Binding-site contacts:
Ligand atom O3' contacts residue TYR203 of chain 1.B at 3.5 Å.
Ligand atom O2G contacts residue TYR203 of chain 1.B at 2.3 Å (h-bond).
Ligand atom C6 contacts residue TYR262 of chain 1.B at 3.5 Å (hydrophobic).
Ligand atom O2B contacts residue ASP199 of chain 1.B at 3.6 Å (salt-bridge).
Ligand atom O5' contacts residue ASP199 of chain 1.B at 3.3 Å (salt-bridge).
Ligand atom O2A contacts residue ARG94 of chain 1.B at 2.7 Å (salt-bridge).
Ligand atom O2B contacts residue ARG94 of chain 1.B at 3.0 Å (salt-bridge).
Ligand atom C1' contacts residue HIS103 of chain 1.B at 3.4 Å.
Ligand atom N1 contacts residue TYR262 of chain 1.B at 3.4 Å (h-bond).
Ligand atom C1' contacts residue ARG52 of chain 1.B at 3.7 Å.
Ligand atom C2' contacts residue TYR262 of chain 1.B at 3.5 Å (hydrophobic).
Ligand atom N9 contacts residue HIS103 of chain 1.B at 3.0 Å.
Ligand atom O3' contacts residue ASP207 of chain 1.B at 2.8 Å (salt-bridge).
Ligand atom O1A contacts residue ARG52 of chain 1.B at 3.1 Å (salt-bridge).
Ligand atom O1A contacts residue HIS103 of chain 1.B at 3.1 Å (h-bond).
Ligand atom C3' contacts residue TYR203 of chain 1.B at 3.4 Å (hydrophobic).
Ligand atom O1A contacts residue HIS98 of chain 1.B at 2.4 Å (h-bond).
Ligand atom C5 contacts residue HIS103 of chain 1.B at 3.5 Å.
Ligand atom O2G contacts residue ARG254 of chain 1.B at 3.2 Å (salt-bridge).
Ligand atom O3A contacts residue HIS103 of chain 1.B at 3.1 Å (h-bond).
Ligand atom O4' contacts residue ARG52 of chain 1.B at 2.9 Å (salt-bridge).
Ligand atom C4' contacts residue GLN37 of chain 1.B at 3.6 Å.
Ligand atom O3' contacts residue LEU38 of chain 1.B at 3.7 Å.
Ligand atom O3G contacts residue LYS200 of chain 1.B at 3.1 Å (salt-bridge).
Ligand atom C3' contacts residue ASP207 of chain 1.B at 3.7 Å.
Ligand atom PG contacts residue TYR203 of chain 1.B at 3.6 Å.
Ligand atom N6 contacts residue TYR262 of chain 1.B at 3.6 Å (h-bond).
Ligand atom O1G contacts residue ARG254 of chain 1.B at 2.7 Å (salt-bridge).
Ligand atom C8 contacts residue HIS103 of chain 1.B at 3.2 Å.
Ligand atom C4' contacts residue ARG52 of chain 1.B at 3.3 Å.
Ligand atom O1A contacts residue HIS121 of chain 1.B at 3.5 Å (h-bond).
Ligand atom C5' contacts residue TYR203 of chain 1.B at 3.6 Å (hydrophobic).
Ligand atom C4 contacts residue HIS103 of chain 1.B at 3.2 Å.
Ligand atom PA contacts residue HIS103 of chain 1.B at 3.6 Å.
Ligand atom O5' contacts residue ARG52 of chain 1.B at 3.3 Å (salt-bridge).
Ligand atom N7 contacts residue HIS103 of chain 1.B at 3.5 Å.
Ligand atom PG contacts residue ARG254 of chain 1.B at 3.7 Å.
Ligand atom O4' contacts residue HIS103 of chain 1.B at 2.8 Å (h-bond).
Ligand atom O2A contacts residue ASP199 of chain 1.B at 3.4 Å (salt-bridge).
Ligand atom O3' contacts residue GLN37 of chain 1.B at 2.9 Å (h-bond).

A small-molecule ligand and the protein it binds are described below.
Small molecule (SMILES): Nc1ncnc2c1ncn2[C@H]1C[C@H](O)[C@@H](CO[P](=O)(O)O[P](=O)(O)OP(=O)(O)O)O1

Sequence of chain 1.B:
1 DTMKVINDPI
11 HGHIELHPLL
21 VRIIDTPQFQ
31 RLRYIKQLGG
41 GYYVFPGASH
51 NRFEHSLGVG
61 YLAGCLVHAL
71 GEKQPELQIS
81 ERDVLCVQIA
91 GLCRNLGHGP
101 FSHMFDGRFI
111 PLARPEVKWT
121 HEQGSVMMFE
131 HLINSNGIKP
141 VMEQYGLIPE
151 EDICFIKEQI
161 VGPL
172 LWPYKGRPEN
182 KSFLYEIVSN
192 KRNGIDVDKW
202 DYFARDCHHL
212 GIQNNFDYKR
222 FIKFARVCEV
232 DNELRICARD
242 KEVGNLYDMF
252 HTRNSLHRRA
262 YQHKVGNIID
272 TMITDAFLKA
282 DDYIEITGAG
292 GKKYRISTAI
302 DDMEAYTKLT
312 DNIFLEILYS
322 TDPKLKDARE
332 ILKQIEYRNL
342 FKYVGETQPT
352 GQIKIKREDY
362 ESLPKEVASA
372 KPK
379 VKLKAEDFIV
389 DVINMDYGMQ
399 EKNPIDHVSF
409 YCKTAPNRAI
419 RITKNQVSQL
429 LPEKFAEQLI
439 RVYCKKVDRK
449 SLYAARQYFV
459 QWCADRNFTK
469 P